Sequence of chain 1.A:
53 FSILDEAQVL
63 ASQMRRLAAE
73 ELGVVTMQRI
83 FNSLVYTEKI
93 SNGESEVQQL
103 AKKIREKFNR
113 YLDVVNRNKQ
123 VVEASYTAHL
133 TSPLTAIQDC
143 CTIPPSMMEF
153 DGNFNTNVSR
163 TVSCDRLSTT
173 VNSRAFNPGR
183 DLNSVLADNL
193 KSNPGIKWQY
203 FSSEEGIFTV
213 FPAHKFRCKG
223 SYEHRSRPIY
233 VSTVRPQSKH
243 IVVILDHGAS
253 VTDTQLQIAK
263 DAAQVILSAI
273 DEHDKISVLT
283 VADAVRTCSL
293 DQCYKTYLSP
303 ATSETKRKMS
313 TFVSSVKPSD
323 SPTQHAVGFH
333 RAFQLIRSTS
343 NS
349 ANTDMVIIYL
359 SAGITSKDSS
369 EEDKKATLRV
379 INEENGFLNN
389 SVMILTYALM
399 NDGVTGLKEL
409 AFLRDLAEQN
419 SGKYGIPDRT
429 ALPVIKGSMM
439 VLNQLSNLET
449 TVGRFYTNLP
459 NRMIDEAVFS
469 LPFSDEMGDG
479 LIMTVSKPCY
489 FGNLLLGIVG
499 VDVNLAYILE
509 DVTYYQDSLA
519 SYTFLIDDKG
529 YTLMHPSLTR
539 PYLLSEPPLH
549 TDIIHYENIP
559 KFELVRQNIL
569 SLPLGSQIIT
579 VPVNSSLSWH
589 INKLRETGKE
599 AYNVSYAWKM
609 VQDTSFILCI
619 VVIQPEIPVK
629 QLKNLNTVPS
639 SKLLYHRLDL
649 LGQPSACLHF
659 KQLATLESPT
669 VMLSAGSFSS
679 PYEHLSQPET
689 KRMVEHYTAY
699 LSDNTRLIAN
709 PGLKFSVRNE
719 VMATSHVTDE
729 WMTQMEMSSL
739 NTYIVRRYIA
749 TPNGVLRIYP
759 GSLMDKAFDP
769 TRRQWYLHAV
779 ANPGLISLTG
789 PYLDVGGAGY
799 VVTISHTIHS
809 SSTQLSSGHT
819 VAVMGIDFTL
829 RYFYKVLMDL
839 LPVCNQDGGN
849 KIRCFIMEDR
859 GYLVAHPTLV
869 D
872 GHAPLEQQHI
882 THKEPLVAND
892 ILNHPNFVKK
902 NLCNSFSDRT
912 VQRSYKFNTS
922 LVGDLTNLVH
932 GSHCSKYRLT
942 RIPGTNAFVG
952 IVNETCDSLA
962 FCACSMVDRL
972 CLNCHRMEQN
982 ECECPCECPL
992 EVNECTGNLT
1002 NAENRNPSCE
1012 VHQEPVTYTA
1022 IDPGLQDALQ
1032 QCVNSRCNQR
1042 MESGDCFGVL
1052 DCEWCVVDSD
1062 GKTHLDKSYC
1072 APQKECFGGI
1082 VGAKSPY

The protein below binds the small molecule below.
Small molecule (SMILES): CC(=O)N[C@@H]1[C@@H](O)[C@H](O)[C@@H](CO)O[C@H]1O

Binding-site contacts:
Ligand atom C1 contacts residue ASN582 of chain 1.A at 1.4 Å.
Ligand atom C2 contacts residue ASN582 of chain 1.A at 2.6 Å.
Ligand atom C8 contacts residue PRO580 of chain 1.A at 3.5 Å (hydrophobic).
Ligand atom C7 contacts residue PRO580 of chain 1.A at 4.4 Å (hydrophobic).
Ligand atom C5 contacts residue ASN582 of chain 1.A at 3.6 Å.
Ligand atom C7 contacts residue ASN582 of chain 1.A at 3.8 Å.
Ligand atom N2 contacts residue ASN582 of chain 1.A at 3.1 Å (h-bond).
Ligand atom O7 contacts residue GLU598 of chain 1.A at 3.9 Å.
Ligand atom C4 contacts residue ASN582 of chain 1.A at 4.2 Å.
Ligand atom C8 contacts residue ASN582 of chain 1.A at 3.6 Å.
Ligand atom C3 contacts residue ASN582 of chain 1.A at 3.9 Å.
Ligand atom O5 contacts residue ASN582 of chain 1.A at 2.3 Å (h-bond).